Sequence of chain 1.B:
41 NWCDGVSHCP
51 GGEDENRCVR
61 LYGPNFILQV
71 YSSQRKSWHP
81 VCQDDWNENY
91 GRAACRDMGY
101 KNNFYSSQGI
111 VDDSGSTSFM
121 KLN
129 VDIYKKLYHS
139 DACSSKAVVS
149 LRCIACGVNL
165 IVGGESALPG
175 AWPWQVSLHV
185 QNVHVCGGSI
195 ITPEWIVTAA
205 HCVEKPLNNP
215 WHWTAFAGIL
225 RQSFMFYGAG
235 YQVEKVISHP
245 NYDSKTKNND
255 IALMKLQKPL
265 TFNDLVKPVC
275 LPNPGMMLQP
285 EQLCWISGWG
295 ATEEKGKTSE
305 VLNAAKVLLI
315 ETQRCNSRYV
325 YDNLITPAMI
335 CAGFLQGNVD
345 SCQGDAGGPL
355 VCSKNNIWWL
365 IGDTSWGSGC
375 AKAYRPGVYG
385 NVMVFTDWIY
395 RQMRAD

This protein binds this small molecule.
Small molecule (SMILES): CC(=O)N[C@H]1[C@H](O[C@H]2[C@H](O)[C@@H](NC(C)=O)CO[C@@H]2CO)O[C@H](CO)[C@@H](O)[C@@H]1O

Binding-site contacts:
Ligand atom O7 contacts residue ASN123 of chain 1.B at 3.8 Å.
Ligand atom O7 contacts residue TYR136 of chain 1.B at 4.2 Å.
Ligand atom C3 contacts residue ASN123 of chain 1.B at 3.9 Å.
Ligand atom O5 contacts residue ASN123 of chain 1.B at 2.4 Å (h-bond).
Ligand atom C1 contacts residue ASN123 of chain 1.B at 1.5 Å.
Ligand atom C6 contacts residue ASN123 of chain 1.B at 4.3 Å.
Ligand atom C4 contacts residue ASN123 of chain 1.B at 4.3 Å.
Ligand atom C7 contacts residue TYR136 of chain 1.B at 4.4 Å (hydrophobic).
Ligand atom C8 contacts residue TYR136 of chain 1.B at 3.8 Å (hydrophobic).
Ligand atom C5 contacts residue ASN123 of chain 1.B at 3.7 Å.
Ligand atom C2 contacts residue ASN123 of chain 1.B at 2.5 Å.
Ligand atom N2 contacts residue ASN123 of chain 1.B at 2.9 Å (h-bond).
Ligand atom C7 contacts residue ASN123 of chain 1.B at 3.6 Å.